Sequence of chain 1.A:
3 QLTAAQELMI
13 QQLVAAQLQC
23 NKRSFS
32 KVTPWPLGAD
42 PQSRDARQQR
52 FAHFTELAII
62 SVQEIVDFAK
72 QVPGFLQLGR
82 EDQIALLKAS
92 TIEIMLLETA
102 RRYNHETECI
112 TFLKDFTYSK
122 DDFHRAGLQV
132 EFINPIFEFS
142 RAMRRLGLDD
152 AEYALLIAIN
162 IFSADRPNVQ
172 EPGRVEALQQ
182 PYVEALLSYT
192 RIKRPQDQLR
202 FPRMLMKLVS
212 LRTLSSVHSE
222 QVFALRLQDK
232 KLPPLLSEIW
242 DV

Binding-site contacts:
Ligand atom C20 contacts residue VAL63 of chain 1.A at 4.1 Å (hydrophobic).
Ligand atom C25 contacts residue VAL67 of chain 1.A at 3.8 Å (hydrophobic).
Ligand atom C35 contacts residue ILE85 of chain 1.A at 3.8 Å (hydrophobic).
Ligand atom C39 contacts residue LYS89 of chain 1.A at 3.8 Å.
Ligand atom C27 contacts residue THR92 of chain 1.A at 3.5 Å.
Ligand atom C8 contacts residue GLN84 of chain 1.A at 3.9 Å.
Ligand atom C19 contacts residue GLN64 of chain 1.A at 4.1 Å.
Ligand atom C27 contacts residue LEU88 of chain 1.A at 3.8 Å (hydrophobic).
Ligand atom C7 contacts residue GLN84 of chain 1.A at 3.5 Å.
Ligand atom C39 contacts residue ILE240 of chain 1.A at 4.0 Å (hydrophobic).
Ligand atom C22 contacts residue VAL63 of chain 1.A at 3.8 Å (hydrophobic).
Ligand atom C27 contacts residue LYS89 of chain 1.A at 4.0 Å.
Ligand atom C6 contacts residue LYS71 of chain 1.A at 3.5 Å.
Ligand atom O23 contacts residue VAL63 of chain 1.A at 3.5 Å.
Ligand atom N34 contacts residue ILE85 of chain 1.A at 4.0 Å.
Ligand atom C6 contacts residue ARG81 of chain 1.A at 3.9 Å.
Ligand atom O13 contacts residue LYS71 of chain 1.A at 3.7 Å.
Ligand atom C9 contacts residue LEU88 of chain 1.A at 3.6 Å (hydrophobic).
Ligand atom C7 contacts residue ARG81 of chain 1.A at 4.0 Å.
Ligand atom C26 contacts residue THR92 of chain 1.A at 3.5 Å.
Ligand atom C14 contacts residue LYS71 of chain 1.A at 3.6 Å.
Ligand atom C36 contacts residue ILE85 of chain 1.A at 3.9 Å (hydrophobic).
Ligand atom C22 contacts residue LEU236 of chain 1.A at 3.8 Å (hydrophobic).
Ligand atom C5 contacts residue VAL67 of chain 1.A at 4.0 Å (hydrophobic).
Ligand atom C9 contacts residue ILE85 of chain 1.A at 4.0 Å (hydrophobic).
Ligand atom C27 contacts residue VAL67 of chain 1.A at 4.1 Å (hydrophobic).
Ligand atom C26 contacts residue VAL67 of chain 1.A at 3.7 Å (hydrophobic).
Ligand atom O12 contacts residue LYS71 of chain 1.A at 3.2 Å (salt-bridge).
Ligand atom C10 contacts residue VAL67 of chain 1.A at 4.1 Å (hydrophobic).
Ligand atom C8 contacts residue LEU88 of chain 1.A at 3.5 Å (hydrophobic).
Ligand atom C8 contacts residue ILE85 of chain 1.A at 4.0 Å (hydrophobic).
Ligand atom O23 contacts residue VAL67 of chain 1.A at 4.1 Å.
Ligand atom C19 contacts residue VAL67 of chain 1.A at 3.8 Å (hydrophobic).
Ligand atom C5 contacts residue LYS71 of chain 1.A at 4.0 Å.
Ligand atom C30 contacts residue ILE85 of chain 1.A at 4.0 Å (hydrophobic).
Ligand atom C20 contacts residue GLN64 of chain 1.A at 3.9 Å.
Ligand atom C28 contacts residue LEU88 of chain 1.A at 4.0 Å (hydrophobic).
Ligand atom C20 contacts residue VAL67 of chain 1.A at 3.6 Å (hydrophobic).
Ligand atom F3 contacts residue ILE85 of chain 1.A at 3.4 Å.
Ligand atom C38 contacts residue LYS89 of chain 1.A at 3.7 Å.

A small-molecule ligand and the protein it binds are described below.
Small molecule (SMILES): O=C(O)Cc1ccc(COc2cccc(-c3c(Cc4ccccc4)cnc4c(C(F)(F)F)cccc34)c2)cc1